Sequence of chain 1.B:
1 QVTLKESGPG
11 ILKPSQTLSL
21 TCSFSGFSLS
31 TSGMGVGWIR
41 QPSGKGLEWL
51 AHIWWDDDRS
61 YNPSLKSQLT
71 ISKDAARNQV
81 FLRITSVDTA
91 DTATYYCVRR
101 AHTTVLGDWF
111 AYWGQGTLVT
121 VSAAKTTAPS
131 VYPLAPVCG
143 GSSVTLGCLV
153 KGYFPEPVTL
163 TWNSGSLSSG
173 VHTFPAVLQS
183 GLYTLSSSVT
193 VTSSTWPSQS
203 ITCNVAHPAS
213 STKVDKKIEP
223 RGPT

Sequence of chain 1.A:
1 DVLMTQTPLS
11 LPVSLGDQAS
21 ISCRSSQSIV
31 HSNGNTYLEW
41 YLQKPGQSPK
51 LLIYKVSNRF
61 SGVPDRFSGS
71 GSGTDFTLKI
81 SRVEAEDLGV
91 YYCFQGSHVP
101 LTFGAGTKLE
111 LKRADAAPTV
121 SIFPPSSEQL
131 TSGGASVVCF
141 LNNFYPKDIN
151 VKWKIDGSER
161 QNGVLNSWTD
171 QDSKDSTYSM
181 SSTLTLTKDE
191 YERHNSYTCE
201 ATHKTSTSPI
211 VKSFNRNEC

The small molecule below binds the protein below.
Small molecule (SMILES): C[C@H](N)C(=O)N[C@@H](CCC(=O)O)C(=O)N[C@@H](Cc1ccccc1)C(=O)N[C@@H](CCCN=C(N)N)C(=O)N[C@@H](Cc1cnc[nH]1)C(=O)N[C@@H](CC(=O)O)C(=O)N[C@@H](CO)C(=O)O

Binding-site contacts:
Ligand atom N contacts residue HIS102 of chain 1.B at 2.8 Å (h-bond).
Ligand atom NH1 contacts residue TRP54 of chain 1.B at 3.4 Å.
Ligand atom NH1 contacts residue ASP56 of chain 1.B at 2.8 Å (salt-bridge).
Ligand atom OE1 contacts residue HIS31 of chain 1.A at 3.3 Å (h-bond).
Ligand atom CE2 contacts residue TRP54 of chain 1.B at 3.5 Å (hydrophobic).
Ligand atom CZ contacts residue HIS102 of chain 1.B at 3.3 Å.
Ligand atom O contacts residue HIS31 of chain 1.A at 3.2 Å (h-bond).
Ligand atom CD contacts residue SER32 of chain 1.A at 3.5 Å.
Ligand atom CD contacts residue HIS31 of chain 1.A at 3.5 Å.
Ligand atom CE1 contacts residue ASP108 of chain 1.B at 3.1 Å.
Ligand atom N contacts residue SER97 of chain 1.A at 2.9 Å (h-bond).
Ligand atom CD2 contacts residue HIS31 of chain 1.A at 3.5 Å.
Ligand atom NH2 contacts residue ASP56 of chain 1.B at 2.9 Å (salt-bridge).
Ligand atom CD contacts residue HIS102 of chain 1.B at 3.5 Å.
Ligand atom NE2 contacts residue GLY96 of chain 1.A at 2.7 Å (h-bond).
Ligand atom O contacts residue VAL99 of chain 1.A at 2.9 Å (h-bond).
Ligand atom OE2 contacts residue HIS31 of chain 1.A at 3.5 Å.
Ligand atom CB contacts residue HIS102 of chain 1.B at 3.4 Å.
Ligand atom OE2 contacts residue SER32 of chain 1.A at 2.7 Å (h-bond).
Ligand atom NH2 contacts residue HIS102 of chain 1.B at 3.4 Å (h-bond).
Ligand atom OXT contacts residue ASN33 of chain 1.A at 3.4 Å.
Ligand atom NH1 contacts residue ASP58 of chain 1.B at 3.6 Å (salt-bridge).
Ligand atom CG contacts residue TYR37 of chain 1.A at 3.5 Å (hydrophobic).
Ligand atom ND1 contacts residue ASP108 of chain 1.B at 2.5 Å (salt-bridge).
Ligand atom CB contacts residue TYR37 of chain 1.A at 3.5 Å (hydrophobic).
Ligand atom CE1 contacts residue GLY96 of chain 1.A at 3.6 Å.
Ligand atom CZ contacts residue TRP54 of chain 1.B at 3.5 Å (hydrophobic).
Ligand atom CG contacts residue HIS102 of chain 1.B at 3.4 Å.
Ligand atom O contacts residue HIS102 of chain 1.B at 3.3 Å.
Ligand atom CG contacts residue LEU101 of chain 1.A at 3.5 Å (hydrophobic).
Ligand atom OD1 contacts residue HIS102 of chain 1.B at 2.8 Å (h-bond).
Ligand atom O contacts residue ASN33 of chain 1.A at 2.8 Å (h-bond).
Ligand atom CZ contacts residue ASP56 of chain 1.B at 3.5 Å.
Ligand atom CB contacts residue ASN33 of chain 1.A at 3.5 Å.
Ligand atom ND1 contacts residue TYR37 of chain 1.A at 3.3 Å.
Ligand atom OD2 contacts residue THR103 of chain 1.B at 3.4 Å.
Ligand atom OE1 contacts residue SER32 of chain 1.A at 2.7 Å (h-bond).
Ligand atom NE contacts residue HIS102 of chain 1.B at 3.3 Å (h-bond).
Ligand atom CA contacts residue SER97 of chain 1.A at 3.4 Å.
Ligand atom CB contacts residue GLY96 of chain 1.A at 3.5 Å.